Binding-site contacts:
Ligand atom C6 contacts residue THR310 of chain 2.A at 3.6 Å.
Ligand atom C6 contacts residue ILE285 of chain 2.A at 3.5 Å (hydrophobic).
Ligand atom O5 contacts residue GLN375 of chain 2.A at 3.3 Å (h-bond).
Ligand atom O5 contacts residue ASN120 of chain 3.A at 2.3 Å (h-bond).
Ligand atom C6 contacts residue ASP250 of chain 2.A at 3.6 Å.
Ligand atom O3 contacts residue ASN249 of chain 2.A at 2.8 Å (h-bond).
Ligand atom C5 contacts residue ASN120 of chain 3.A at 3.6 Å.
Ligand atom O3 contacts residue GLY312 of chain 2.A at 2.9 Å (h-bond).
Ligand atom N2 contacts residue ASN120 of chain 3.A at 2.9 Å (h-bond).
Ligand atom C7 contacts residue ASN120 of chain 3.A at 3.6 Å.
Ligand atom O3 contacts residue ARG283 of chain 2.A at 2.9 Å (salt-bridge).
Ligand atom C4 contacts residue GLU294 of chain 2.A at 3.5 Å.
Ligand atom C1 contacts residue ASN120 of chain 3.A at 1.4 Å.
Ligand atom C3 contacts residue GLU294 of chain 2.A at 3.3 Å.
Ligand atom O3 contacts residue GLN311 of chain 2.A at 3.3 Å.
Ligand atom C5 contacts residue ARG283 of chain 2.A at 3.6 Å.
Ligand atom O2 contacts residue LEU296 of chain 2.A at 3.4 Å.
Ligand atom C7 contacts residue ARG140 of chain 3.A at 3.6 Å.
Ligand atom O4 contacts residue ARG283 of chain 2.A at 3.6 Å.
Ligand atom O3 contacts residue GLU294 of chain 2.A at 2.6 Å (salt-bridge).
Ligand atom O3 contacts residue ASP250 of chain 2.A at 2.9 Å (salt-bridge).
Ligand atom O6 contacts residue ILE285 of chain 2.A at 2.7 Å (h-bond).
Ligand atom O5 contacts residue ASP250 of chain 2.A at 3.6 Å.
Ligand atom C2 contacts residue ASN120 of chain 3.A at 2.4 Å.
Ligand atom O4 contacts residue GLU294 of chain 2.A at 2.8 Å (salt-bridge).
Ligand atom C8 contacts residue ARG140 of chain 3.A at 3.1 Å.
Ligand atom O6 contacts residue LYS308 of chain 2.A at 2.8 Å (salt-bridge).
Ligand atom N2 contacts residue ARG140 of chain 3.A at 3.4 Å (salt-bridge).
Ligand atom O5 contacts residue GLY312 of chain 2.A at 3.6 Å.
Ligand atom O5 contacts residue GLY374 of chain 2.A at 3.3 Å.
Ligand atom O6 contacts residue GLN375 of chain 2.A at 3.3 Å.
Ligand atom C3 contacts residue GLY312 of chain 2.A at 3.2 Å.
Ligand atom O2 contacts residue ASN249 of chain 2.A at 3.2 Å (h-bond).
Ligand atom O4 contacts residue ARG247 of chain 2.A at 3.1 Å (salt-bridge).
Ligand atom C6 contacts residue LEU373 of chain 2.A at 3.4 Å (hydrophobic).
Ligand atom O6 contacts residue ASP250 of chain 2.A at 2.7 Å (salt-bridge).
Ligand atom O5 contacts residue ARG283 of chain 2.A at 3.1 Å (salt-bridge).
Ligand atom O2 contacts residue GLY312 of chain 2.A at 3.1 Å.
Ligand atom C6 contacts residue GLN311 of chain 2.A at 3.6 Å.
Ligand atom O4 contacts residue ILE287 of chain 2.A at 3.4 Å.

Sequence of chain 2.A:
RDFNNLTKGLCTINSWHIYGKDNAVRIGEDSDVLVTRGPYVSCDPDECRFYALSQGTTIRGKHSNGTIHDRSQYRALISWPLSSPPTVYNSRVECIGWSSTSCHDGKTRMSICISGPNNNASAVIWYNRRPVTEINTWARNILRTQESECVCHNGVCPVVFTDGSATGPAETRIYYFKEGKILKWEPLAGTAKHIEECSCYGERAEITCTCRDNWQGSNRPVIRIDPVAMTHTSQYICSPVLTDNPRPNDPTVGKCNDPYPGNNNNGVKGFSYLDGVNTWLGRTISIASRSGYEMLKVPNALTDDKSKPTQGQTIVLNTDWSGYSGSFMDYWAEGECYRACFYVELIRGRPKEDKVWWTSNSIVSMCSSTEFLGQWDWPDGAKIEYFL

Sequence of chain 3.A:
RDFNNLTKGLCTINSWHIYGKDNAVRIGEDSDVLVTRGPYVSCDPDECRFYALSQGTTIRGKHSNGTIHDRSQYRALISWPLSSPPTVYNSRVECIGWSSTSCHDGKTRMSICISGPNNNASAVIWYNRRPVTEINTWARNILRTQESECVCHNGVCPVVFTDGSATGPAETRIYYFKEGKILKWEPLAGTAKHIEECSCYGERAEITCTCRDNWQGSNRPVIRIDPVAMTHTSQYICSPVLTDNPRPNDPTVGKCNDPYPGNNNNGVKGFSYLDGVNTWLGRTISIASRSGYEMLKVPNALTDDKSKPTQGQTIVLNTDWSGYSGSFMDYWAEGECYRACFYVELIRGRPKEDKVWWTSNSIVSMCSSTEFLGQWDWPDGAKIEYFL

This protein binds this small molecule.
Small molecule (SMILES): CC(=O)N[C@H]1[C@H](O[C@H]2[C@H](O)[C@@H](NC(C)=O)CO[C@@H]2CO)O[C@H](CO)[C@@H](O[C@@H]2O[C@H](CO[C@H]3O[C@H](CO)[C@@H](O)[C@H](O)[C@@H]3O)[C@@H](O)[C@H](O[C@H]3O[C@H](CO)[C@@H](O)[C@H](O)[C@@H]3O[C@H]3O[C@H](CO)[C@@H](O)[C@H](O)[C@@H]3O[C@H]3O[C@H](CO)[C@@H](O)[C@H](O)[C@@H]3O)[C@@H]2O)[C@@H]1O